Sequence of chain 1.B:
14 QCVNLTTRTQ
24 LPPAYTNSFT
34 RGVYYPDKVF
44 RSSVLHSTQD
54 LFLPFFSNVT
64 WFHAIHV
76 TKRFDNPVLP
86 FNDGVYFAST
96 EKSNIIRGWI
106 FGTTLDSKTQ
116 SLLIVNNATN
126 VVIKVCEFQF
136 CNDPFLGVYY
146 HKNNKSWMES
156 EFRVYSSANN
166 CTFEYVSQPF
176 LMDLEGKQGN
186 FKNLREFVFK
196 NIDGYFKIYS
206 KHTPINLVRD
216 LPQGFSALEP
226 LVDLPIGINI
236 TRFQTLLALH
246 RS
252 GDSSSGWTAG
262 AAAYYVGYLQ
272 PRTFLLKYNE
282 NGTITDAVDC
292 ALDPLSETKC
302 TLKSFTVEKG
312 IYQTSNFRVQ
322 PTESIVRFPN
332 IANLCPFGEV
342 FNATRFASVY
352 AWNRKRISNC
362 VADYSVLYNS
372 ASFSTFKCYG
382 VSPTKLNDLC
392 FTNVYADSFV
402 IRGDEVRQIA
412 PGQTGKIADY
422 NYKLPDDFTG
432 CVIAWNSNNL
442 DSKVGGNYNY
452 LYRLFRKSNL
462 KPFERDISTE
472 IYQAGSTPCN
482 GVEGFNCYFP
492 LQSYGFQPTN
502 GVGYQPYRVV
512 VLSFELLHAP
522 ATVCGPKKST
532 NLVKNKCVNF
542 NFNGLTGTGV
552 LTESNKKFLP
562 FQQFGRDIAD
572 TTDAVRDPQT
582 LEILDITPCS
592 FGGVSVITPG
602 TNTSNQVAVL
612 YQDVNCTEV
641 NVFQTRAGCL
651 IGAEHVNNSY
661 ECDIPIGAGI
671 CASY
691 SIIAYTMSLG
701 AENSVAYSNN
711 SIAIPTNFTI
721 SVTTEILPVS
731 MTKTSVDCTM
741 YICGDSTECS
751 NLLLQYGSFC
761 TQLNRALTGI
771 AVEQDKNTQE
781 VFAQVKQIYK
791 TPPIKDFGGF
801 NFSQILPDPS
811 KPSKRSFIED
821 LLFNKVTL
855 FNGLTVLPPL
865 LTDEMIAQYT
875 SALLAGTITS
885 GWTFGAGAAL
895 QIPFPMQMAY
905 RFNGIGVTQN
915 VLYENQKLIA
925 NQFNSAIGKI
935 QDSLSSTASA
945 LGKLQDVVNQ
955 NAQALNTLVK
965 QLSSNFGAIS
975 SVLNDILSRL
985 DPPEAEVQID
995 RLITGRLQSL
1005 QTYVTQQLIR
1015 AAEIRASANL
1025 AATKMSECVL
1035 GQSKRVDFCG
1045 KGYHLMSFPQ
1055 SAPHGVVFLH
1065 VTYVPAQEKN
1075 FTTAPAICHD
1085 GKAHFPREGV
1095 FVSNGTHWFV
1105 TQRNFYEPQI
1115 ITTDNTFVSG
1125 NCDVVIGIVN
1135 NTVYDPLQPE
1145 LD

This small molecule binds to this protein.
Small molecule (SMILES): CC(=O)N[C@@H]1[C@@H](O)[C@H](O)[C@@H](CO)O[C@H]1O

Binding-site contacts:
Ligand atom O7 contacts residue GLN644 of chain 1.B at 4.2 Å.
Ligand atom C3 contacts residue ASN616 of chain 1.B at 3.8 Å.
Ligand atom O5 contacts residue THR618 of chain 1.B at 3.6 Å.
Ligand atom O5 contacts residue ASN616 of chain 1.B at 2.4 Å (h-bond).
Ligand atom C5 contacts residue THR618 of chain 1.B at 4.1 Å.
Ligand atom C6 contacts residue THR618 of chain 1.B at 4.4 Å.
Ligand atom C7 contacts residue ASN616 of chain 1.B at 3.7 Å.
Ligand atom C1 contacts residue ASN616 of chain 1.B at 1.4 Å.
Ligand atom N2 contacts residue ASN616 of chain 1.B at 2.9 Å (h-bond).
Ligand atom C8 contacts residue ASN616 of chain 1.B at 4.1 Å.
Ligand atom C2 contacts residue ASN616 of chain 1.B at 2.5 Å.
Ligand atom C1 contacts residue THR618 of chain 1.B at 4.1 Å.
Ligand atom C4 contacts residue ASN616 of chain 1.B at 4.2 Å.
Ligand atom C5 contacts residue ASN616 of chain 1.B at 3.7 Å.